The protein below binds the small molecule below.
Small molecule (SMILES): C[C@](O)(c1cnc(-c2ccc(S(=O)(=O)c3ccc(N)nc3)s2)c(Cl)c1)C(F)(F)F

Binding-site contacts:
Ligand atom S2 contacts residue TRP529 of chain 1.A at 3.6 Å.
Ligand atom N2 contacts residue ARG227 of chain 1.A at 3.5 Å.
Ligand atom C4 contacts residue GLU44 of chain 1.A at 3.3 Å.
Ligand atom O2 contacts residue TRP529 of chain 1.A at 3.4 Å.
Ligand atom C12 contacts residue ARG227 of chain 1.A at 3.6 Å.
Ligand atom C16 contacts residue ARG227 of chain 1.A at 3.7 Å.
Ligand atom C2 contacts residue ARG530 of chain 1.A at 3.5 Å.
Ligand atom C11 contacts residue GLU44 of chain 1.A at 3.2 Å.
Ligand atom F1 contacts residue HIS516 of chain 1.A at 3.6 Å.
Ligand atom C9 contacts residue ALA533 of chain 1.A at 3.4 Å (hydrophobic).
Ligand atom C14 contacts residue ARG227 of chain 1.A at 3.7 Å.
Ligand atom C8 contacts residue VAL40 of chain 1.A at 3.8 Å (hydrophobic).
Ligand atom N3 contacts residue ARG227 of chain 1.A at 3.3 Å (salt-bridge).
Ligand atom C6 contacts residue GLU44 of chain 1.A at 3.7 Å.
Ligand atom C14 contacts residue PRO41 of chain 1.A at 3.5 Å (hydrophobic).
Ligand atom N3 contacts residue MET225 of chain 1.A at 2.9 Å (h-bond).
Ligand atom O2 contacts residue LYS526 of chain 1.A at 3.5 Å.
Ligand atom C5 contacts residue GLU44 of chain 1.A at 3.8 Å.
Ligand atom C2 contacts residue TRP529 of chain 1.A at 3.7 Å (hydrophobic).
Ligand atom C5 contacts residue ALA533 of chain 1.A at 3.5 Å (hydrophobic).
Ligand atom N3 contacts residue ASN221 of chain 1.A at 3.7 Å.
Ligand atom C6 contacts residue ALA533 of chain 1.A at 3.8 Å (hydrophobic).
Ligand atom F3 contacts residue ALA533 of chain 1.A at 3.1 Å.
Ligand atom N3 contacts residue GLY193 of chain 1.A at 2.8 Å (h-bond).
Ligand atom C8 contacts residue ALA533 of chain 1.A at 3.5 Å (hydrophobic).
Ligand atom F3 contacts residue ARG537 of chain 1.A at 3.6 Å.
Ligand atom F2 contacts residue HIS516 of chain 1.A at 3.0 Å.
Ligand atom C1 contacts residue TRP529 of chain 1.A at 3.6 Å (hydrophobic).
Ligand atom C2 contacts residue LYS526 of chain 1.A at 3.5 Å.
Ligand atom N3 contacts residue PRO41 of chain 1.A at 3.7 Å.
Ligand atom N1 contacts residue GLU44 of chain 1.A at 3.6 Å.
Ligand atom C7 contacts residue ALA533 of chain 1.A at 3.7 Å (hydrophobic).
Ligand atom F1 contacts residue ARG537 of chain 1.A at 3.1 Å.
Ligand atom O3 contacts residue TRP529 of chain 1.A at 3.5 Å.
Ligand atom C4 contacts residue ARG530 of chain 1.A at 3.3 Å.
Ligand atom C13 contacts residue ARG227 of chain 1.A at 3.5 Å.
Ligand atom F3 contacts residue MET534 of chain 1.A at 3.4 Å.
Ligand atom N2 contacts residue PRO41 of chain 1.A at 3.3 Å.
Ligand atom N1 contacts residue ALA533 of chain 1.A at 3.7 Å.
Ligand atom C14 contacts residue GLY193 of chain 1.A at 3.8 Å.

Sequence of chain 1.A:
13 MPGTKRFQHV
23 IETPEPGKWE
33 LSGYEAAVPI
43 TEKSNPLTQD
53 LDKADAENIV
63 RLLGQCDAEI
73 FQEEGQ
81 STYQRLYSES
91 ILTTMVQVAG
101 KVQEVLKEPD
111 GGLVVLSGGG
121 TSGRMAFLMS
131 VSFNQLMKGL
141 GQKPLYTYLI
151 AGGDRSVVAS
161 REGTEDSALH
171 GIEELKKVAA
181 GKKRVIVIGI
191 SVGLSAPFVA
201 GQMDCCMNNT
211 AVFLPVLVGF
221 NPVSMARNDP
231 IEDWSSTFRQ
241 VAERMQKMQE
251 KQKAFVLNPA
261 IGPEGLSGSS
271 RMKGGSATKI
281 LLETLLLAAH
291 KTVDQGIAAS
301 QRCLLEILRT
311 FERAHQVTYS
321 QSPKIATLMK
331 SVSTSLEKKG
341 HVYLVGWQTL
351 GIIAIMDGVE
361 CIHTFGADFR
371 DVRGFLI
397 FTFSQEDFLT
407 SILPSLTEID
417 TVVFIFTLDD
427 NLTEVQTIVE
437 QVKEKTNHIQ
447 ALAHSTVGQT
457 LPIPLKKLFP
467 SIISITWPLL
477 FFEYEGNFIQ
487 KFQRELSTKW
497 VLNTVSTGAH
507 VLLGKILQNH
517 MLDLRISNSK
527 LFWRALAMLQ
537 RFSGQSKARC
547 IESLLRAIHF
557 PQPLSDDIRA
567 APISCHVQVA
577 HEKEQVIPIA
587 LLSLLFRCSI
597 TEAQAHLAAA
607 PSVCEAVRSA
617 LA